Binding-site contacts:
Ligand atom C13 contacts residue ALA107 of chain 1.A at 3.5 Å (hydrophobic).
Ligand atom O6 contacts residue ILE58 of chain 1.A at 3.6 Å.
Ligand atom O6 contacts residue ASN59 of chain 1.A at 2.7 Å (h-bond).
Ligand atom C8 contacts residue ASN46 of chain 1.A at 3.8 Å.
Ligand atom O18 contacts residue ASP101 of chain 1.A at 2.5 Å (salt-bridge).
Ligand atom N1 contacts residue ALA107 of chain 1.A at 3.3 Å (h-bond).
Ligand atom C23 contacts residue TYR62 of chain 1.A at 3.8 Å (hydrophobic).
Ligand atom C24 contacts residue TRP63 of chain 1.A at 3.2 Å (hydrophobic).
Ligand atom C12 contacts residue ALA107 of chain 1.A at 3.9 Å (hydrophobic).
Ligand atom O16 contacts residue PRO102 of chain 1.A at 3.8 Å.
Ligand atom O6 contacts residue TRP63 of chain 1.A at 3.3 Å.
Ligand atom C34 contacts residue VAL75 of chain 1.A at 3.5 Å (hydrophobic).
Ligand atom N3 contacts residue ASP101 of chain 1.A at 3.8 Å.
Ligand atom O12 contacts residue ASN103 of chain 1.A at 2.9 Å (h-bond).
Ligand atom C18 contacts residue ALA107 of chain 1.A at 3.8 Å (hydrophobic).
Ligand atom C10 contacts residue ASP52 of chain 1.A at 3.8 Å.
Ligand atom O11 contacts residue ASP101 of chain 1.A at 2.3 Å (salt-bridge).
Ligand atom C17 contacts residue TRP63 of chain 1.A at 3.7 Å (hydrophobic).
Ligand atom O3 contacts residue ASN59 of chain 1.A at 3.8 Å.
Ligand atom C14 contacts residue TYR62 of chain 1.A at 3.6 Å (hydrophobic).
Ligand atom C19 contacts residue TYR62 of chain 1.A at 3.8 Å (hydrophobic).
Ligand atom C18 contacts residue TRP108 of chain 1.A at 3.1 Å (hydrophobic).
Ligand atom C27 contacts residue ASP101 of chain 1.A at 3.7 Å.
Ligand atom C33 contacts residue ASP101 of chain 1.A at 3.4 Å.
Ligand atom C11 contacts residue ASN59 of chain 1.A at 3.6 Å.
Ligand atom O8 contacts residue TRP63 of chain 1.A at 3.4 Å (h-bond).
Ligand atom C24 contacts residue ASP101 of chain 1.A at 3.1 Å.
Ligand atom C2 contacts residue ASP52 of chain 1.A at 2.9 Å.
Ligand atom C10 contacts residue ASN46 of chain 1.A at 3.6 Å.
Ligand atom O15 contacts residue PRO102 of chain 1.A at 3.3 Å.
Ligand atom C16 contacts residue TYR62 of chain 1.A at 3.7 Å (hydrophobic).
Ligand atom C28 contacts residue ASP101 of chain 1.A at 3.8 Å.
Ligand atom C25 contacts residue ASN103 of chain 1.A at 4.0 Å.
Ligand atom C18 contacts residue VAL98 of chain 1.A at 3.8 Å (hydrophobic).
Ligand atom C12 contacts residue TRP63 of chain 1.A at 3.9 Å (hydrophobic).
Ligand atom C17 contacts residue ASN59 of chain 1.A at 3.8 Å.
Ligand atom O18 contacts residue ARG97 of chain 1.A at 3.6 Å.
Ligand atom C3 contacts residue ASP52 of chain 1.A at 3.2 Å.
Ligand atom O9 contacts residue TYR62 of chain 1.A at 3.6 Å.
Ligand atom C6 contacts residue VAL109 of chain 1.A at 4.0 Å (hydrophobic).

A protein and the small-molecule ligand that binds it are described below.
Small molecule (SMILES): CC(=O)N[C@H]1[C@@H](Oc2ccc3c(C)cc(=O)oc3c2)O[C@H](CO)[C@@H](O[C@@H]2O[C@H](CO)[C@@H](O[C@@H]3O[C@H](CO)[C@@H](O)[C@H](O)[C@H]3NC(C)=O)[C@H](O)[C@H]2NC(C)=O)[C@@H]1O

Sequence of chain 1.A:
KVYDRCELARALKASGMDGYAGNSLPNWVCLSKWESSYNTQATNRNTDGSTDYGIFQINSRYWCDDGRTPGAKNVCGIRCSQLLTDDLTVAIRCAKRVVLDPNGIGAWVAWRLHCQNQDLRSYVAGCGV